This small molecule binds to this protein.
Small molecule (SMILES): CC(=O)N[C@H]1[C@H]([C@H](O)[C@H](O)CO)O[C@@](O[C@H](CO)[C@@H](O)[C@@H]2O[C@@H](C(=O)O)C[C@H](O)[C@H]2NC(C)=O)(C(=O)O)C[C@@H]1O

Binding-site contacts:
Ligand atom O9 contacts residue LYS68 of chain 16.A at 2.8 Å (salt-bridge).
Ligand atom C10 contacts residue PHE75 of chain 16.B at 3.9 Å (hydrophobic).
Ligand atom C1 contacts residue SER274 of chain 16.A at 3.4 Å.
Ligand atom C7 contacts residue GLN278 of chain 16.A at 3.8 Å.
Ligand atom C9 contacts residue GLN278 of chain 16.A at 3.2 Å.
Ligand atom O1A contacts residue SER274 of chain 16.A at 2.3 Å (h-bond).
Ligand atom C1 contacts residue THR276 of chain 16.A at 3.5 Å.
Ligand atom C11 contacts residue PHE65 of chain 16.A at 3.7 Å (hydrophobic).
Ligand atom C5 contacts residue ASN272 of chain 16.A at 3.9 Å.
Ligand atom O1A contacts residue LYS68 of chain 16.A at 3.2 Å (salt-bridge).
Ligand atom C9 contacts residue LEU67 of chain 16.A at 3.9 Å (hydrophobic).
Ligand atom O8 contacts residue THR276 of chain 16.A at 3.2 Å.
Ligand atom C9 contacts residue LYS68 of chain 16.A at 3.8 Å.
Ligand atom C11 contacts residue ASN272 of chain 16.A at 3.4 Å.
Ligand atom O1B contacts residue ASN272 of chain 16.A at 3.7 Å.
Ligand atom O1B contacts residue THR276 of chain 16.A at 2.8 Å (h-bond).
Ligand atom C11 contacts residue THR276 of chain 16.A at 3.7 Å.
Ligand atom O10 contacts residue PHE75 of chain 16.B at 3.5 Å.
Ligand atom O1A contacts residue THR276 of chain 16.A at 3.4 Å (h-bond).
Ligand atom C10 contacts residue GLN278 of chain 16.A at 4.0 Å.
Ligand atom C10 contacts residue ASN272 of chain 16.A at 3.7 Å.
Ligand atom C1 contacts residue LYS68 of chain 16.A at 3.8 Å.
Ligand atom O1B contacts residue LYS68 of chain 16.A at 3.7 Å.
Ligand atom N5 contacts residue GLN278 of chain 16.A at 3.7 Å.
Ligand atom O10 contacts residue LEU62 of chain 16.A at 3.6 Å.
Ligand atom N5 contacts residue ASN272 of chain 16.A at 3.1 Å (h-bond).
Ligand atom O8 contacts residue LYS68 of chain 16.A at 3.9 Å.
Ligand atom O8 contacts residue GLN278 of chain 16.A at 3.5 Å (h-bond).
Ligand atom C11 contacts residue LEU62 of chain 16.A at 4.0 Å (hydrophobic).
Ligand atom C8 contacts residue GLN278 of chain 16.A at 3.7 Å.
Ligand atom O9 contacts residue LEU67 of chain 16.A at 3.2 Å.
Ligand atom O8 contacts residue ASN272 of chain 16.A at 3.5 Å (h-bond).
Ligand atom C11 contacts residue PHE270 of chain 16.A at 3.8 Å (hydrophobic).
Ligand atom C10 contacts residue LEU62 of chain 16.A at 3.9 Å (hydrophobic).
Ligand atom C11 contacts residue HIS138 of chain 16.E at 3.4 Å.
Ligand atom C11 contacts residue PHE75 of chain 16.B at 3.5 Å (hydrophobic).
Ligand atom C4 contacts residue ASN272 of chain 16.A at 4.0 Å.
Ligand atom C6 contacts residue ASN272 of chain 16.A at 3.5 Å.
Ligand atom C11 contacts residue GLN278 of chain 16.A at 3.4 Å.
Ligand atom O1B contacts residue SER274 of chain 16.A at 3.9 Å.

Sequence of chain 16.B:
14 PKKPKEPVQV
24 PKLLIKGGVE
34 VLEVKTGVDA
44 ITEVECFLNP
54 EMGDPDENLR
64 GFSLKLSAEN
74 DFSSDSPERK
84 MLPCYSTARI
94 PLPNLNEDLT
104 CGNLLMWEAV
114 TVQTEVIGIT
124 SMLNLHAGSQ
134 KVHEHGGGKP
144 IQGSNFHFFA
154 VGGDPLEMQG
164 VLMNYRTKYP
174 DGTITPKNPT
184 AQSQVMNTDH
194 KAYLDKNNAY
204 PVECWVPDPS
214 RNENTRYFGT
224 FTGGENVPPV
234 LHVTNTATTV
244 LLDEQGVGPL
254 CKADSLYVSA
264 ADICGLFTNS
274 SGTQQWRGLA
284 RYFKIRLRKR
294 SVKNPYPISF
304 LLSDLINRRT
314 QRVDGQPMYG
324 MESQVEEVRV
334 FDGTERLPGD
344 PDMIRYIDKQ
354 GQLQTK

Sequence of chain 16.A:
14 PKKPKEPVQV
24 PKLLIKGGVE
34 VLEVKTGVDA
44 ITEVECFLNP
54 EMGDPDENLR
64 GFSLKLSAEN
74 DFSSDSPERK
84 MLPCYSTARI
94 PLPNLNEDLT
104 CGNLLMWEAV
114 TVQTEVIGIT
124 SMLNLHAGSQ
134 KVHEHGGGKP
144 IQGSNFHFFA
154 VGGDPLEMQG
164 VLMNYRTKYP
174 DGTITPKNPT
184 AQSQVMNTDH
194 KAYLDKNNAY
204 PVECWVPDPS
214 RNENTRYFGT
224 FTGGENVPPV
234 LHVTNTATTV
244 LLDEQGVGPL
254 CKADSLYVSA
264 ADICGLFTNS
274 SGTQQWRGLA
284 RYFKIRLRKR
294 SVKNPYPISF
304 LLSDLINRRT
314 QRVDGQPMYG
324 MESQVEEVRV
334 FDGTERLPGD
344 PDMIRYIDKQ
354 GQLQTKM

Sequence of chain 16.E:
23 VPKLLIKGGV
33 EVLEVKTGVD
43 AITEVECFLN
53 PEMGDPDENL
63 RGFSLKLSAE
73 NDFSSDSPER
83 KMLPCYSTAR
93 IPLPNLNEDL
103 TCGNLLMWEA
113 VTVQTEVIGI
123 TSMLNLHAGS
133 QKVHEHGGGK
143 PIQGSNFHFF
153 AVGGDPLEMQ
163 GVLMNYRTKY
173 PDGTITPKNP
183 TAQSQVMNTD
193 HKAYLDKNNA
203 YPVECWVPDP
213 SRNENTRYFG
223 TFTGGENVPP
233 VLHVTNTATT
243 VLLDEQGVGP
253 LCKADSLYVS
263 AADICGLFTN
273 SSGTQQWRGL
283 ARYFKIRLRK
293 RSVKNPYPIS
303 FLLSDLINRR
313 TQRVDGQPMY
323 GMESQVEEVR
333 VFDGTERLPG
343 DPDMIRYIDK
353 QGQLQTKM